Sequence of chain 1.GC:
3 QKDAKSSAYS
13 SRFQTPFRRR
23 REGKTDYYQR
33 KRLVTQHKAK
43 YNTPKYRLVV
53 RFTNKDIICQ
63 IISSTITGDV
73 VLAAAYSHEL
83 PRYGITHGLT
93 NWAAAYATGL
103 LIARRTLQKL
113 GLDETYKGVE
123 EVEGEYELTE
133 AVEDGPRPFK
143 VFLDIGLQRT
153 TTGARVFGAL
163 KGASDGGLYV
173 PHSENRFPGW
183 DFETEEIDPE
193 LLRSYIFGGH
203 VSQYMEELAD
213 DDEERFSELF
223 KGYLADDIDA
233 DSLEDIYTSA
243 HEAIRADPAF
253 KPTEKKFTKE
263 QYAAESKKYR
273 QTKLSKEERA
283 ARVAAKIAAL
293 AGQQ

A protein and the small-molecule ligand that binds it are described below.
Small molecule (SMILES): NC[C@@H]1O[C@H](O[C@H]2[C@@H](O)[C@H](O[C@@H]3[C@@H](O)[C@H](N)C[C@H](N)[C@H]3O[C@H]3O[C@H](CO)[C@@H](O)[C@H](O)[C@H]3N)O[C@@H]2CO)[C@H](N)[C@@H](O)[C@@H]1O

Sequence of chain 1.LC:
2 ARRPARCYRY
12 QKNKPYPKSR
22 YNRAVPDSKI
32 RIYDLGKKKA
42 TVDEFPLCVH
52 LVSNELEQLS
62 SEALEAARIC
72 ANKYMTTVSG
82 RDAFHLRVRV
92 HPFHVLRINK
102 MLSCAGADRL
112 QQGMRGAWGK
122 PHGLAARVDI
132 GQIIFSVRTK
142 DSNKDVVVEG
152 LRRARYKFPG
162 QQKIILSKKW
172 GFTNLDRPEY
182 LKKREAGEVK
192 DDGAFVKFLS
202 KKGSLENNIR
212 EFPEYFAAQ

Binding-site contacts:
Ligand atom N12 contacts residue LYS203 of chain 1.LC at 3.9 Å.
Ligand atom O41 contacts residue SER13 of chain 1.GC at 4.4 Å.
Ligand atom C54 contacts residue MG1 of chain 1.CBC at 4.0 Å.
Ligand atom O54 contacts residue MG1 of chain 1.CBC at 4.3 Å.
Ligand atom C14 contacts residue MG1 of chain 1.CBC at 4.1 Å.
Ligand atom O34 contacts residue MG1 of chain 1.CBC at 4.0 Å.